A protein and the small-molecule ligand that binds it are described below.
Small molecule (SMILES): O=C1COc2ccc(C3=C(c4ccc(F)cc4F)C(=O)OC3)cc2N1

Sequence of chain 1.A:
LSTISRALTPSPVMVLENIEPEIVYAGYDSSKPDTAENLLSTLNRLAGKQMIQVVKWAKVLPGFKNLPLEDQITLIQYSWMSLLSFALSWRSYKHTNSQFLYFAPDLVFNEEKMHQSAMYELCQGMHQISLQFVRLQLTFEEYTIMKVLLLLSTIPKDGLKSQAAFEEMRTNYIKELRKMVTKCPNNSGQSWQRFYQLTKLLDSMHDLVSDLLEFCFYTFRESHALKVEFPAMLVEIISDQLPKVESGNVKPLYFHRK

Binding-site contacts:
Ligand atom O21 contacts residue VAL245 of chain 1.A at 3.5 Å.
Ligand atom C16 contacts residue THR236 of chain 1.A at 3.3 Å.
Ligand atom O21 contacts residue THR236 of chain 1.A at 2.6 Å (h-bond).
Ligand atom C8 contacts residue PHE120 of chain 1.A at 3.8 Å (hydrophobic).
Ligand atom N19 contacts residue ASN61 of chain 1.A at 2.7 Å (h-bond).
Ligand atom C3 contacts residue MET136 of chain 1.A at 3.8 Å (hydrophobic).
Ligand atom C4 contacts residue SER102 of chain 1.A at 3.6 Å.
Ligand atom C3 contacts residue LEU229 of chain 1.A at 3.8 Å (hydrophobic).
Ligand atom O21 contacts residue PHE247 of chain 1.A at 3.4 Å.
Ligand atom C18 contacts residue PHE232 of chain 1.A at 3.4 Å (hydrophobic).
Ligand atom C10 contacts residue CYS233 of chain 1.A at 3.8 Å (hydrophobic).
Ligand atom C3 contacts residue MET98 of chain 1.A at 3.8 Å (hydrophobic).
Ligand atom O22 contacts residue CYS233 of chain 1.A at 3.2 Å.
Ligand atom C9 contacts residue ASN61 of chain 1.A at 3.5 Å.
Ligand atom C7 contacts residue MET98 of chain 1.A at 3.8 Å (hydrophobic).
Ligand atom F25 contacts residue MET136 of chain 1.A at 2.8 Å.
Ligand atom C6 contacts residue LEU229 of chain 1.A at 3.8 Å (hydrophobic).
Ligand atom O21 contacts residue ASN61 of chain 1.A at 3.1 Å (h-bond).
Ligand atom C6 contacts residue PHE120 of chain 1.A at 3.8 Å (hydrophobic).
Ligand atom C4 contacts residue LEU229 of chain 1.A at 3.4 Å (hydrophobic).
Ligand atom O23 contacts residue ALA64 of chain 1.A at 3.6 Å.
Ligand atom F25 contacts residue PHE120 of chain 1.A at 3.5 Å.
Ligand atom F24 contacts residue LEU139 of chain 1.A at 3.5 Å.
Ligand atom C11 contacts residue LEU229 of chain 1.A at 3.6 Å (hydrophobic).
Ligand atom C1 contacts residue MET98 of chain 1.A at 3.4 Å (hydrophobic).
Ligand atom C4 contacts residue LEU105 of chain 1.A at 3.6 Å (hydrophobic).
Ligand atom C12 contacts residue MET136 of chain 1.A at 3.8 Å (hydrophobic).
Ligand atom C12 contacts residue PHE120 of chain 1.A at 3.5 Å (hydrophobic).
Ligand atom C17 contacts residue ALA64 of chain 1.A at 3.6 Å (hydrophobic).
Ligand atom O23 contacts residue LEU101 of chain 1.A at 3.8 Å.
Ligand atom F24 contacts residue MET143 of chain 1.A at 3.1 Å.
Ligand atom O20 contacts residue PHE120 of chain 1.A at 3.7 Å.
Ligand atom F25 contacts residue LEU60 of chain 1.A at 3.5 Å.
Ligand atom O22 contacts residue PHE232 of chain 1.A at 3.4 Å.
Ligand atom C5 contacts residue ASN61 of chain 1.A at 3.5 Å.
Ligand atom C18 contacts residue LEU57 of chain 1.A at 3.8 Å (hydrophobic).
Ligand atom C18 contacts residue THR236 of chain 1.A at 3.5 Å.
Ligand atom C16 contacts residue ASN61 of chain 1.A at 3.6 Å.
Ligand atom C2 contacts residue SER102 of chain 1.A at 3.5 Å.
Ligand atom F24 contacts residue CYS140 of chain 1.A at 3.7 Å.